Binding-site contacts:
Ligand atom P2 contacts residue SER435 of chain 1.H at 3.6 Å.
Ligand atom O4P contacts residue ARG352 of chain 1.H at 3.8 Å.
Ligand atom O4P contacts residue THR348 of chain 1.H at 2.6 Å (h-bond).
Ligand atom O6P contacts residue THR350 of chain 1.H at 2.8 Å (h-bond).
Ligand atom O5P contacts residue GLY436 of chain 1.H at 2.9 Å (h-bond).
Ligand atom O3 contacts residue ARG432 of chain 1.H at 2.7 Å (salt-bridge).
Ligand atom O1P contacts residue ARG405 of chain 1.H at 2.8 Å (salt-bridge).
Ligand atom P1 contacts residue ARG405 of chain 1.H at 3.6 Å.
Ligand atom O4 contacts residue GLY434 of chain 1.H at 2.6 Å (h-bond).
Ligand atom O3 contacts residue GLY430 of chain 1.H at 3.2 Å.
Ligand atom O5P contacts residue SER353 of chain 1.H at 3.6 Å.
Ligand atom C6 contacts residue SER353 of chain 1.H at 3.7 Å.
Ligand atom O2 contacts residue LEU347 of chain 1.H at 3.4 Å.
Ligand atom P2 contacts residue THR349 of chain 1.H at 3.7 Å.
Ligand atom O4P contacts residue SER353 of chain 1.H at 2.6 Å (h-bond).
Ligand atom O5P contacts residue SER435 of chain 1.H at 3.3 Å (h-bond).
Ligand atom O4 contacts residue THR438 of chain 1.H at 3.5 Å (h-bond).
Ligand atom O6P contacts residue SER435 of chain 1.H at 3.0 Å (h-bond).
Ligand atom O3P contacts residue PRO433 of chain 1.H at 3.6 Å.
Ligand atom O4 contacts residue TYR437 of chain 1.H at 2.9 Å (h-bond).
Ligand atom P2 contacts residue THR348 of chain 1.H at 3.6 Å.
Ligand atom C5 contacts residue GLY434 of chain 1.H at 3.5 Å.
Ligand atom C4 contacts residue GLY434 of chain 1.H at 3.3 Å.
Ligand atom O6P contacts residue THR348 of chain 1.H at 3.5 Å (h-bond).
Ligand atom O3P contacts residue GLY434 of chain 1.H at 2.9 Å (h-bond).
Ligand atom P2 contacts residue SER353 of chain 1.H at 3.6 Å.
Ligand atom O4 contacts residue GLY436 of chain 1.H at 3.7 Å.
Ligand atom O3 contacts residue TRP398 of chain 1.H at 3.6 Å.
Ligand atom O2 contacts residue GLY430 of chain 1.H at 3.5 Å (h-bond).
Ligand atom O6 contacts residue THR348 of chain 1.H at 3.6 Å.
Ligand atom O2P contacts residue ARG405 of chain 1.H at 2.6 Å (salt-bridge).
Ligand atom O6P contacts residue THR349 of chain 1.H at 3.2 Å (h-bond).
Ligand atom O5 contacts residue LEU347 of chain 1.H at 3.7 Å.
Ligand atom C6 contacts residue THR438 of chain 1.H at 3.5 Å.
Ligand atom C3 contacts residue GLY434 of chain 1.H at 3.5 Å.
Ligand atom C6 contacts residue LEU347 of chain 1.H at 3.6 Å (hydrophobic).
Ligand atom O6 contacts residue THR349 of chain 1.H at 3.1 Å (h-bond).
Ligand atom O1P contacts residue TRP398 of chain 1.H at 2.7 Å (h-bond).
Ligand atom O1 contacts residue GLY434 of chain 1.H at 3.7 Å.
Ligand atom C3 contacts residue ARG432 of chain 1.H at 3.3 Å.

Sequence of chain 1.H:
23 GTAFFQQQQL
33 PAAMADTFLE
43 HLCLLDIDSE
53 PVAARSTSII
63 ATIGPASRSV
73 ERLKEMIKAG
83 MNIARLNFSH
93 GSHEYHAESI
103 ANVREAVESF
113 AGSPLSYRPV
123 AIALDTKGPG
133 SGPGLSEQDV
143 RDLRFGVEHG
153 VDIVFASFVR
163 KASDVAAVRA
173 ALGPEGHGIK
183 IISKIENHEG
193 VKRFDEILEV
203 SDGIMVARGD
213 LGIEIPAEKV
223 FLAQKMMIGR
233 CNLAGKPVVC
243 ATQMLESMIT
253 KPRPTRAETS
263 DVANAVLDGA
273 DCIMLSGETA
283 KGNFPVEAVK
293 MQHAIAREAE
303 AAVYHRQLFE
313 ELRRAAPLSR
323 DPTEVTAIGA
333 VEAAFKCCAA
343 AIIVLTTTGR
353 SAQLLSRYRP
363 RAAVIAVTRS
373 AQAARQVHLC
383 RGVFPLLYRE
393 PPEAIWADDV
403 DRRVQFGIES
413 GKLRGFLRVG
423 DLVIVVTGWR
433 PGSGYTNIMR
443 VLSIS

The small molecule below binds the protein below.
Small molecule (SMILES): O=P(O)(O)OC[C@H]1O[C@](O)(COP(=O)(O)O)[C@@H](O)[C@@H]1O